Binding-site contacts:
Ligand atom C4 contacts residue GLU231 of chain 1.A at 3.3 Å.
Ligand atom O2 contacts residue ASP208 of chain 1.A at 2.4 Å (salt-bridge).
Ligand atom C4 contacts residue TYR105 of chain 1.A at 3.5 Å (hydrophobic).
Ligand atom C6 contacts residue THR152 of chain 1.A at 3.8 Å.
Ligand atom O3 contacts residue TYR105 of chain 1.A at 3.7 Å.
Ligand atom C3 contacts residue HIS207 of chain 1.A at 3.8 Å.
Ligand atom O1P contacts residue GLY151 of chain 1.A at 2.8 Å (h-bond).
Ligand atom O4 contacts residue GLU231 of chain 1.A at 3.0 Å (salt-bridge).
Ligand atom C3 contacts residue TYR105 of chain 1.A at 3.6 Å (hydrophobic).
Ligand atom O1 contacts residue ASP208 of chain 1.A at 3.0 Å (salt-bridge).
Ligand atom C6 contacts residue SER11 of chain 1.A at 3.8 Å.
Ligand atom O2 contacts residue PHE205 of chain 1.A at 3.4 Å.
Ligand atom O1 contacts residue ILE188 of chain 1.A at 3.4 Å.
Ligand atom O3 contacts residue GLN271 of chain 1.A at 3.4 Å (h-bond).
Ligand atom P contacts residue GLY187 of chain 1.A at 3.8 Å.
Ligand atom O2P contacts residue GLY187 of chain 1.A at 3.4 Å.
Ligand atom P contacts residue SER150 of chain 1.A at 3.8 Å.
Ligand atom O3P contacts residue GLY187 of chain 1.A at 3.0 Å (h-bond).
Ligand atom O2P contacts residue SER150 of chain 1.A at 2.6 Å (h-bond).
Ligand atom C3 contacts residue GLN271 of chain 1.A at 3.9 Å.
Ligand atom O1P contacts residue SER150 of chain 1.A at 3.7 Å.
Ligand atom O4 contacts residue TYR105 of chain 1.A at 2.4 Å (h-bond).
Ligand atom O1P contacts residue SER39 of chain 1.A at 2.7 Å (h-bond).
Ligand atom C2 contacts residue ASP208 of chain 1.A at 3.4 Å.
Ligand atom C1 contacts residue THR13 of chain 1.A at 3.7 Å.
Ligand atom C6 contacts residue SER39 of chain 1.A at 3.8 Å.
Ligand atom C5 contacts residue SER11 of chain 1.A at 3.6 Å.
Ligand atom O3 contacts residue GLU231 of chain 1.A at 2.5 Å (salt-bridge).
Ligand atom P contacts residue THR152 of chain 1.A at 3.9 Å.
Ligand atom O1 contacts residue THR13 of chain 1.A at 3.2 Å.
Ligand atom P contacts residue GLY151 of chain 1.A at 3.6 Å.
Ligand atom O2P contacts residue GLY151 of chain 1.A at 3.2 Å (h-bond).
Ligand atom O1P contacts residue GLY38 of chain 1.A at 3.8 Å.
Ligand atom O2P contacts residue THR152 of chain 1.A at 2.6 Å (h-bond).
Ligand atom O4 contacts residue GLY61 of chain 1.A at 3.1 Å.
Ligand atom O6 contacts residue SER11 of chain 1.A at 3.7 Å.
Ligand atom C3 contacts residue GLU231 of chain 1.A at 3.5 Å.
Ligand atom O3 contacts residue HIS207 of chain 1.A at 2.7 Å (h-bond).
Ligand atom O2 contacts residue HIS207 of chain 1.A at 3.2 Å (h-bond).
Ligand atom C1 contacts residue ASP208 of chain 1.A at 3.2 Å.

Sequence of chain 1.A:
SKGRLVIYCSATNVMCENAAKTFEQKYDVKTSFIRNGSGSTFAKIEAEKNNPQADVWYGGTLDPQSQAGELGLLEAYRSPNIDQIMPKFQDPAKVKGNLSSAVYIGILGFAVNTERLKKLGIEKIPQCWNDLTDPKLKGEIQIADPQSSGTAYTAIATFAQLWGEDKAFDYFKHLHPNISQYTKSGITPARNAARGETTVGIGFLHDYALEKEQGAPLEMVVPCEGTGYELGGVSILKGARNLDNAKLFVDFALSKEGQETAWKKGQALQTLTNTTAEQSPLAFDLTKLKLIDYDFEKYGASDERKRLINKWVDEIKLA

A protein and the small-molecule ligand that binds it are described below.
Small molecule (SMILES): O=P(O)(O)OC[C@H]1O[C@](O)(CO)[C@@H](O)[C@@H]1O